Sequence of chain 1.B:
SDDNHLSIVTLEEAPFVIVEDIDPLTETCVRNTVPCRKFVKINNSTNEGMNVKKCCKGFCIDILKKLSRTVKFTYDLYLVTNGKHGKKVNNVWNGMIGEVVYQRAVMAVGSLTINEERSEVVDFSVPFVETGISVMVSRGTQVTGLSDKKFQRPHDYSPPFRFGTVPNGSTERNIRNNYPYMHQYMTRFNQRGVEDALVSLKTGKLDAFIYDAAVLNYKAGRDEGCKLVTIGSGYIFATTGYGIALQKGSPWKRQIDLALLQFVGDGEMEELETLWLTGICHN

Sequence of chain 1.A:
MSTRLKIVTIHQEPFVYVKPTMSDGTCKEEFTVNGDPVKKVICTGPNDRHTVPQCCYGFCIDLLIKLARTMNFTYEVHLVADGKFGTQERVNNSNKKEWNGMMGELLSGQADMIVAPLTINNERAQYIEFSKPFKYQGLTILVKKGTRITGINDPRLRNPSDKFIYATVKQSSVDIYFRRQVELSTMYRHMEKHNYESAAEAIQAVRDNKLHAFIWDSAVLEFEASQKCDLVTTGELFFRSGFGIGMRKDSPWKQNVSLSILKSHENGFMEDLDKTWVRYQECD

Binding-site contacts:
Ligand atom OAC contacts residue HIS85 of chain 1.B at 3.1 Å.
Ligand atom CAT contacts residue THR113 of chain 1.B at 3.7 Å.
Ligand atom CAS contacts residue THR113 of chain 1.B at 3.1 Å.
Ligand atom OAB contacts residue SER170 of chain 1.B at 3.2 Å (h-bond).
Ligand atom CAW contacts residue HIS85 of chain 1.B at 3.4 Å.
Ligand atom OAC contacts residue LEU112 of chain 1.B at 3.7 Å.
Ligand atom BRAG contacts residue GLU273 of chain 1.A at 3.5 Å.
Ligand atom OAD contacts residue ARG118 of chain 1.B at 2.9 Å (salt-bridge).
Ligand atom OAB contacts residue GLY169 of chain 1.B at 3.6 Å.
Ligand atom NAO contacts residue SER111 of chain 1.B at 2.9 Å (h-bond).
Ligand atom CAT contacts residue HIS85 of chain 1.B at 3.6 Å.
Ligand atom CAW contacts residue THR113 of chain 1.B at 3.6 Å.
Ligand atom CAN contacts residue GLU13 of chain 1.B at 3.6 Å.
Ligand atom OAE contacts residue SER170 of chain 1.B at 2.8 Å (h-bond).
Ligand atom CAL contacts residue SER170 of chain 1.B at 3.7 Å.
Ligand atom CAY contacts residue THR171 of chain 1.B at 3.7 Å.
Ligand atom CAA contacts residue ASP212 of chain 1.B at 3.6 Å.
Ligand atom NAQ contacts residue SER170 of chain 1.B at 3.6 Å.
Ligand atom CAZ contacts residue THR171 of chain 1.B at 3.5 Å.
Ligand atom CAM contacts residue SER170 of chain 1.B at 3.4 Å.
Ligand atom NAO contacts residue THR113 of chain 1.B at 3.1 Å (h-bond).
Ligand atom CAR contacts residue SER170 of chain 1.B at 3.7 Å.
Ligand atom OAD contacts residue SER170 of chain 1.B at 2.7 Å (h-bond).
Ligand atom CAJ contacts residue SER170 of chain 1.B at 3.5 Å.
Ligand atom OAC contacts residue ARG118 of chain 1.B at 2.8 Å (salt-bridge).
Ligand atom CAA contacts residue THR171 of chain 1.B at 3.2 Å.
Ligand atom OAB contacts residue THR171 of chain 1.B at 2.8 Å (h-bond).
Ligand atom PBA contacts residue SER170 of chain 1.B at 3.5 Å.
Ligand atom OAF contacts residue TYR211 of chain 1.B at 2.5 Å (h-bond).
Ligand atom NAQ contacts residue THR171 of chain 1.B at 3.1 Å (h-bond).
Ligand atom OAE contacts residue GLY169 of chain 1.B at 3.5 Å.
Ligand atom CAS contacts residue HIS85 of chain 1.B at 3.3 Å.
Ligand atom CAU contacts residue SER170 of chain 1.B at 3.5 Å.
Ligand atom OAB contacts residue TYR211 of chain 1.B at 3.7 Å.
Ligand atom CAJ contacts residue THR113 of chain 1.B at 3.6 Å.
Ligand atom OAC contacts residue THR113 of chain 1.B at 2.9 Å (h-bond).
Ligand atom NAO contacts residue HIS85 of chain 1.B at 3.3 Å (h-bond).
Ligand atom CAK contacts residue TYR211 of chain 1.B at 3.6 Å (hydrophobic).
Ligand atom CAK contacts residue ASP212 of chain 1.B at 3.4 Å.
Ligand atom CAH contacts residue ASP212 of chain 1.B at 3.6 Å.

The small molecule below binds the protein below.
Small molecule (SMILES): C[C@H](N[C@@H](c1cccc2nc(O)c(O)nc12)P(=O)(O)O)c1ccc(Br)cc1